The small molecule below binds the protein below.
Small molecule (SMILES): CC(=O)N[C@H]1CO[C@H](CO[C@@H]2O[C@@H](C)[C@@H](O)[C@@H](O)[C@@H]2O)[C@@H](O)[C@@H]1O

Binding-site contacts:
Ligand atom C4 contacts residue ASN359 of chain 1.A at 4.2 Å.
Ligand atom O7 contacts residue ASN359 of chain 1.A at 3.6 Å.
Ligand atom O2 contacts residue ASN359 of chain 1.A at 2.8 Å (h-bond).
Ligand atom N2 contacts residue ASN359 of chain 1.A at 2.8 Å (h-bond).
Ligand atom C2 contacts residue ASN359 of chain 1.A at 4.1 Å.
Ligand atom C7 contacts residue ASN359 of chain 1.A at 3.1 Å.
Ligand atom C1 contacts residue ASN359 of chain 1.A at 1.4 Å.
Ligand atom C8 contacts residue ASN359 of chain 1.A at 3.7 Å.
Ligand atom O5 contacts residue ASN359 of chain 1.A at 2.2 Å (h-bond).
Ligand atom C5 contacts residue ASN359 of chain 1.A at 3.6 Å.
Ligand atom C2 contacts residue ASN359 of chain 1.A at 2.6 Å.
Ligand atom O3 contacts residue THR357 of chain 1.A at 4.2 Å.
Ligand atom C3 contacts residue ASN359 of chain 1.A at 3.9 Å.

Sequence of chain 1.A:
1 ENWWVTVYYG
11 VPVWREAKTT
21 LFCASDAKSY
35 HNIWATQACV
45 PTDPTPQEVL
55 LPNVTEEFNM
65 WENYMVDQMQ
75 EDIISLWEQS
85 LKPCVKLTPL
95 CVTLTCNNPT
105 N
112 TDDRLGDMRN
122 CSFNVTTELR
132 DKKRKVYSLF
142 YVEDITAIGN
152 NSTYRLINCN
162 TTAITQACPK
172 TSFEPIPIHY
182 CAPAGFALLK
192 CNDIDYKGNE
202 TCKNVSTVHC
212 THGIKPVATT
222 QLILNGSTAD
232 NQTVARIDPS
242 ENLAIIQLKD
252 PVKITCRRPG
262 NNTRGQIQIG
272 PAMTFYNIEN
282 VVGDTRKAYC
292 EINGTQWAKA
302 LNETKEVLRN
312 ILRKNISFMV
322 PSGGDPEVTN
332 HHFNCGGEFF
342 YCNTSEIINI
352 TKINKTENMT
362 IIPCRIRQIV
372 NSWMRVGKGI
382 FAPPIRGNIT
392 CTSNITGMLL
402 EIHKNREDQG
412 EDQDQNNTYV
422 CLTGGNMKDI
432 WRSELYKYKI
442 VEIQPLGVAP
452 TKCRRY